Binding-site contacts:
Ligand atom CL12 contacts residue TYR171 of chain 1.A at 3.5 Å.
Ligand atom C5 contacts residue NAD1 of chain 1.C at 3.5 Å.
Ligand atom C14 contacts residue ALA223 of chain 1.A at 3.5 Å (hydrophobic).
Ligand atom C10 contacts residue ALA223 of chain 1.A at 4.1 Å (hydrophobic).
Ligand atom CL21 contacts residue ALA121 of chain 1.A at 3.5 Å.
Ligand atom CL21 contacts residue NAD1 of chain 1.C at 3.4 Å.
Ligand atom C12 contacts residue ALA123 of chain 1.A at 3.3 Å (hydrophobic).
Ligand atom N20 contacts residue ALA123 of chain 1.A at 3.8 Å.
Ligand atom O13 contacts residue ASN122 of chain 1.A at 3.5 Å (h-bond).
Ligand atom C2 contacts residue NAD1 of chain 1.C at 3.4 Å.
Ligand atom C4 contacts residue NAD1 of chain 1.C at 3.6 Å.
Ligand atom C8 contacts residue ILE227 of chain 1.A at 3.7 Å (hydrophobic).
Ligand atom C6 contacts residue NAD1 of chain 1.C at 3.4 Å.
Ligand atom C3 contacts residue ALA224 of chain 1.A at 3.7 Å (hydrophobic).
Ligand atom C7 contacts residue NAD1 of chain 1.C at 3.9 Å.
Ligand atom C3 contacts residue ILE273 of chain 1.A at 4.1 Å (hydrophobic).
Ligand atom CL21 contacts residue ALA223 of chain 1.A at 3.8 Å.
Ligand atom C13 contacts residue ALA121 of chain 1.A at 3.7 Å (hydrophobic).
Ligand atom O8 contacts residue NAD1 of chain 1.C at 2.5 Å (h-bond).
Ligand atom O8 contacts residue MET185 of chain 1.A at 4.1 Å.
Ligand atom O8 contacts residue TYR181 of chain 1.A at 2.6 Å (h-bond).
Ligand atom C1 contacts residue TYR181 of chain 1.A at 3.4 Å (hydrophobic).
Ligand atom C9 contacts residue ILE227 of chain 1.A at 3.6 Å (hydrophobic).
Ligand atom N20 contacts residue VAL126 of chain 1.A at 3.3 Å.
Ligand atom C12 contacts residue VAL126 of chain 1.A at 3.5 Å (hydrophobic).
Ligand atom C4 contacts residue ALA224 of chain 1.A at 3.8 Å (hydrophobic).
Ligand atom C3 contacts residue ILE227 of chain 1.A at 3.7 Å (hydrophobic).
Ligand atom C9 contacts residue ALA223 of chain 1.A at 3.9 Å (hydrophobic).
Ligand atom C1 contacts residue NAD1 of chain 1.C at 3.4 Å.
Ligand atom C1 contacts residue TYR171 of chain 1.A at 3.9 Å (hydrophobic).
Ligand atom C8 contacts residue ALA223 of chain 1.A at 4.1 Å (hydrophobic).
Ligand atom C6 contacts residue TYR181 of chain 1.A at 3.5 Å (hydrophobic).
Ligand atom O9 contacts residue NAD1 of chain 1.C at 3.0 Å (h-bond).
Ligand atom C3 contacts residue NAD1 of chain 1.C at 3.1 Å.
Ligand atom CL12 contacts residue NAD1 of chain 1.C at 3.5 Å.
Ligand atom O8 contacts residue LYS189 of chain 1.A at 3.9 Å.
Ligand atom C13 contacts residue ALA223 of chain 1.A at 3.6 Å (hydrophobic).
Ligand atom CL12 contacts residue PHE272 of chain 1.A at 3.7 Å.
Ligand atom C4 contacts residue ILE227 of chain 1.A at 3.9 Å (hydrophobic).
Ligand atom C14 contacts residue ALA121 of chain 1.A at 3.9 Å (hydrophobic).

Sequence of chain 1.A:
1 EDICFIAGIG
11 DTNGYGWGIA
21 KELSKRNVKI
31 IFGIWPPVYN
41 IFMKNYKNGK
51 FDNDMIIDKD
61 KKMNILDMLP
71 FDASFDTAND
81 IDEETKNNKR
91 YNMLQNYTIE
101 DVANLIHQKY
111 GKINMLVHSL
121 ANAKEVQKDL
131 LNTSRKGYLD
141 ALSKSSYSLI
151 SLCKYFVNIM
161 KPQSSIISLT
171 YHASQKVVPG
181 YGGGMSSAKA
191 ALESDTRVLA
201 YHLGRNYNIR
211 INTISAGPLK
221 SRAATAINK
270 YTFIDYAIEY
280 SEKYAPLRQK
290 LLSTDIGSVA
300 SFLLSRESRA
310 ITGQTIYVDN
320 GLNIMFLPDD

The protein below binds the small molecule below.
Small molecule (SMILES): CNC(=O)c1ccc(Oc2ccc(Cl)cc2O)c(Cl)c1